Sequence of chain 1.E:
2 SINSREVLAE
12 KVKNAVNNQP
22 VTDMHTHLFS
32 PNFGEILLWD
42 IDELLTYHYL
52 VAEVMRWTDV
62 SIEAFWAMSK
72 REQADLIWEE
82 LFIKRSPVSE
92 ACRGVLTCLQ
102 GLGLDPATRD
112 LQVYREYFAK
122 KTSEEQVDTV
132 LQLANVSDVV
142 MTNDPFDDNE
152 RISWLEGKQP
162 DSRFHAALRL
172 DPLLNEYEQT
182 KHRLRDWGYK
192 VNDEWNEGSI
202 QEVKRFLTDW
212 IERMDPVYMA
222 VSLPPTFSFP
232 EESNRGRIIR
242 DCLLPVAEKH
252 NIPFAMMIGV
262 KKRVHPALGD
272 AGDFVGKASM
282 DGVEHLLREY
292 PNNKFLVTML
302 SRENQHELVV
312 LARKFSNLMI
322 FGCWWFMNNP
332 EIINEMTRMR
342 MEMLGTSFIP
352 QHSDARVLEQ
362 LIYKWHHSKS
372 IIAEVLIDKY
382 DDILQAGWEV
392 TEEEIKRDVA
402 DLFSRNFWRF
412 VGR

Binding-site contacts:
Ligand atom O5 contacts residue TRP325 of chain 1.E at 2.8 Å (h-bond).
Ligand atom O6B contacts residue HIS26 of chain 1.E at 3.5 Å (h-bond).
Ligand atom O5 contacts residue HIS26 of chain 1.E at 3.7 Å.
Ligand atom O1 contacts residue TRP326 of chain 1.E at 3.8 Å.
Ligand atom C4 contacts residue ZN1 of chain 1.BA at 3.5 Å.
Ligand atom C1 contacts residue TYR50 of chain 1.E at 3.3 Å (hydrophobic).
Ligand atom C6 contacts residue MET258 of chain 1.E at 3.7 Å (hydrophobic).
Ligand atom C2 contacts residue ARG357 of chain 1.E at 3.7 Å.
Ligand atom C6 contacts residue ZN1 of chain 1.BA at 3.0 Å.
Ligand atom C3 contacts residue ARG357 of chain 1.E at 3.7 Å.
Ligand atom O6B contacts residue ZN1 of chain 1.BA at 2.5 Å.
Ligand atom C3 contacts residue TRP326 of chain 1.E at 3.9 Å (hydrophobic).
Ligand atom O4 contacts residue ARG357 of chain 1.E at 3.6 Å.
Ligand atom C1 contacts residue TRP326 of chain 1.E at 3.6 Å (hydrophobic).
Ligand atom O1 contacts residue ASP355 of chain 1.E at 3.1 Å (salt-bridge).
Ligand atom C5 contacts residue ZN1 of chain 1.BA at 2.9 Å.
Ligand atom O6B contacts residue ARG170 of chain 1.E at 2.8 Å (salt-bridge).
Ligand atom O4 contacts residue LYS263 of chain 1.E at 4.0 Å.
Ligand atom O2 contacts residue ARG357 of chain 1.E at 2.5 Å (salt-bridge).
Ligand atom O3 contacts residue HIS49 of chain 1.E at 3.0 Å (h-bond).
Ligand atom O5 contacts residue ASP355 of chain 1.E at 3.1 Å (salt-bridge).
Ligand atom C6 contacts residue ARG170 of chain 1.E at 3.2 Å.
Ligand atom O6A contacts residue SER223 of chain 1.E at 3.5 Å.
Ligand atom C5 contacts residue TRP325 of chain 1.E at 3.5 Å (hydrophobic).
Ligand atom O6B contacts residue HIS28 of chain 1.E at 3.1 Å (h-bond).
Ligand atom O3 contacts residue ARG357 of chain 1.E at 2.9 Å (salt-bridge).
Ligand atom O1 contacts residue TYR50 of chain 1.E at 2.9 Å (h-bond).
Ligand atom C6 contacts residue TRP325 of chain 1.E at 3.9 Å (hydrophobic).
Ligand atom C2 contacts residue ASP355 of chain 1.E at 3.6 Å.
Ligand atom O6A contacts residue MET258 of chain 1.E at 3.6 Å.
Ligand atom O6A contacts residue TRP325 of chain 1.E at 3.5 Å.
Ligand atom O5 contacts residue ZN1 of chain 1.BA at 2.0 Å.
Ligand atom O6B contacts residue MET258 of chain 1.E at 3.4 Å.
Ligand atom C2 contacts residue ZN1 of chain 1.BA at 3.9 Å.
Ligand atom O2 contacts residue HIS49 of chain 1.E at 3.2 Å (h-bond).
Ligand atom O6A contacts residue ARG170 of chain 1.E at 2.6 Å (salt-bridge).
Ligand atom C6 contacts residue HIS28 of chain 1.E at 4.0 Å.
Ligand atom C4 contacts residue ARG357 of chain 1.E at 3.7 Å.
Ligand atom O5 contacts residue HIS28 of chain 1.E at 3.6 Å.
Ligand atom C4 contacts residue HIS28 of chain 1.E at 3.7 Å.

This small molecule binds to this protein.
Small molecule (SMILES): O=C[C@H](O)[C@@H](O)[C@H](O)[C@H](O)C(=O)O